Binding-site contacts:
Ligand atom OAB contacts residue SER285 of chain 1.A at 3.5 Å (h-bond).
Ligand atom CAQ contacts residue ALA163 of chain 1.A at 3.1 Å (hydrophobic).
Ligand atom CAO contacts residue SER162 of chain 1.A at 3.6 Å.
Ligand atom OAB contacts residue SER162 of chain 1.A at 3.8 Å.
Ligand atom OAD contacts residue ILE217 of chain 1.A at 3.6 Å.
Ligand atom OAA contacts residue SER162 of chain 1.A at 3.1 Å (h-bond).
Ligand atom CAF contacts residue PHE220 of chain 1.A at 3.7 Å (hydrophobic).
Ligand atom CAK contacts residue GLY90 of chain 1.A at 3.7 Å.
Ligand atom CAL contacts residue SER162 of chain 1.A at 2.6 Å.
Ligand atom CAM contacts residue PHE220 of chain 1.A at 3.9 Å (hydrophobic).
Ligand atom OAB contacts residue TYR38 of chain 1.A at 3.1 Å (h-bond).
Ligand atom CAN contacts residue SER162 of chain 1.A at 2.8 Å.
Ligand atom CAN contacts residue GLY91 of chain 1.A at 2.8 Å.
Ligand atom OAA contacts residue GLY91 of chain 1.A at 3.6 Å (h-bond).
Ligand atom CAG contacts residue TYR38 of chain 1.A at 3.5 Å (hydrophobic).
Ligand atom CAK contacts residue HIS284 of chain 1.A at 3.6 Å.
Ligand atom CAP contacts residue PHE220 of chain 1.A at 3.9 Å (hydrophobic).
Ligand atom CAP contacts residue SER162 of chain 1.A at 3.5 Å.
Ligand atom CAL contacts residue GLY90 of chain 1.A at 3.6 Å.
Ligand atom NAE contacts residue LEU256 of chain 1.A at 3.9 Å.
Ligand atom CAK contacts residue TYR38 of chain 1.A at 3.5 Å (hydrophobic).
Ligand atom CAP contacts residue LEU212 of chain 1.A at 3.7 Å (hydrophobic).
Ligand atom CAI contacts residue SER285 of chain 1.A at 3.9 Å.
Ligand atom CAM contacts residue LEU212 of chain 1.A at 3.6 Å (hydrophobic).
Ligand atom OAA contacts residue GLY89 of chain 1.A at 3.8 Å.
Ligand atom OAB contacts residue ASP161 of chain 1.A at 3.8 Å.
Ligand atom CAK contacts residue SER162 of chain 1.A at 3.7 Å.
Ligand atom OAA contacts residue GLY90 of chain 1.A at 2.8 Å (h-bond).
Ligand atom CAL contacts residue HIS284 of chain 1.A at 3.9 Å.
Ligand atom CAO contacts residue GLY91 of chain 1.A at 4.0 Å.
Ligand atom CAN contacts residue ALA163 of chain 1.A at 3.0 Å (hydrophobic).
Ligand atom CAL contacts residue GLY91 of chain 1.A at 3.3 Å.
Ligand atom CAI contacts residue HIS284 of chain 1.A at 3.8 Å.
Ligand atom CAM contacts residue SER162 of chain 1.A at 3.0 Å.
Ligand atom CAQ contacts residue GLY91 of chain 1.A at 3.3 Å.
Ligand atom OAC contacts residue LEU193 of chain 1.A at 3.2 Å.
Ligand atom OAB contacts residue HIS284 of chain 1.A at 3.6 Å (h-bond).
Ligand atom CAM contacts residue HIS284 of chain 1.A at 3.5 Å.
Ligand atom CAN contacts residue GLY90 of chain 1.A at 3.6 Å.
Ligand atom CAQ contacts residue SER162 of chain 1.A at 3.3 Å.

Sequence of chain 1.A:
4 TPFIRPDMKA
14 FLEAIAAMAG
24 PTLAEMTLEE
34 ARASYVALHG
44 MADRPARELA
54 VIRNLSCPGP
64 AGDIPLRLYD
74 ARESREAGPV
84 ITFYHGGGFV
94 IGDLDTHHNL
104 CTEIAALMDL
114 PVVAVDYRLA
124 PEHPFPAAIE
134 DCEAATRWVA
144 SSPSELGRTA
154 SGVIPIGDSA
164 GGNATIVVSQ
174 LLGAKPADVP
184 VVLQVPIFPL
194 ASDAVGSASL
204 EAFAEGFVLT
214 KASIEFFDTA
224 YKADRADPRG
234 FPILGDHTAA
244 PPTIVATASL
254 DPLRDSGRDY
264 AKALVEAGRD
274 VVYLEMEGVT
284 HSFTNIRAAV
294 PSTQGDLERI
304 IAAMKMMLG

The protein below binds the small molecule below.
Small molecule (SMILES): CCCCCC(=O)Oc1ccc([N+](=O)[O-])cc1